Binding-site contacts:
Ligand atom C6 contacts residue PHE119 of chain 3.A at 4.0 Å (hydrophobic).
Ligand atom C1 contacts residue ASN118 of chain 3.A at 1.4 Å.
Ligand atom C7 contacts residue ASN118 of chain 3.A at 3.8 Å.
Ligand atom O5 contacts residue PHE119 of chain 3.A at 3.9 Å.
Ligand atom C5 contacts residue ASN118 of chain 3.A at 3.6 Å.
Ligand atom C8 contacts residue SER66 of chain 3.A at 3.6 Å.
Ligand atom O6 contacts residue THR89 of chain 3.A at 3.9 Å.
Ligand atom O6 contacts residue THR120 of chain 3.A at 3.6 Å (h-bond).
Ligand atom O6 contacts residue ASN118 of chain 3.A at 4.2 Å.
Ligand atom C2 contacts residue ASN118 of chain 3.A at 2.5 Å.
Ligand atom C8 contacts residue ASP67 of chain 3.A at 3.7 Å.
Ligand atom C1 contacts residue SER66 of chain 3.A at 4.5 Å.
Ligand atom C8 contacts residue ASN118 of chain 3.A at 3.7 Å.
Ligand atom O5 contacts residue ASN118 of chain 3.A at 2.4 Å (h-bond).
Ligand atom O6 contacts residue PHE119 of chain 3.A at 2.8 Å (h-bond).
Ligand atom N2 contacts residue ASN118 of chain 3.A at 2.9 Å (h-bond).
Ligand atom C4 contacts residue ASN118 of chain 3.A at 4.2 Å.
Ligand atom O5 contacts residue THR89 of chain 3.A at 4.5 Å.
Ligand atom C6 contacts residue THR120 of chain 3.A at 3.8 Å.
Ligand atom C1 contacts residue THR89 of chain 3.A at 4.2 Å.
Ligand atom O5 contacts residue THR120 of chain 3.A at 3.4 Å (h-bond).
Ligand atom C3 contacts residue ASN118 of chain 3.A at 3.8 Å.
Ligand atom N2 contacts residue TYR90 of chain 3.A at 4.4 Å.
Ligand atom C5 contacts residue THR120 of chain 3.A at 4.2 Å.

A small-molecule ligand and the protein it binds are described below.
Small molecule (SMILES): CC(=O)N[C@@H]1[C@@H](O)[C@H](O)[C@@H](CO)O[C@H]1O

Sequence of chain 3.A:
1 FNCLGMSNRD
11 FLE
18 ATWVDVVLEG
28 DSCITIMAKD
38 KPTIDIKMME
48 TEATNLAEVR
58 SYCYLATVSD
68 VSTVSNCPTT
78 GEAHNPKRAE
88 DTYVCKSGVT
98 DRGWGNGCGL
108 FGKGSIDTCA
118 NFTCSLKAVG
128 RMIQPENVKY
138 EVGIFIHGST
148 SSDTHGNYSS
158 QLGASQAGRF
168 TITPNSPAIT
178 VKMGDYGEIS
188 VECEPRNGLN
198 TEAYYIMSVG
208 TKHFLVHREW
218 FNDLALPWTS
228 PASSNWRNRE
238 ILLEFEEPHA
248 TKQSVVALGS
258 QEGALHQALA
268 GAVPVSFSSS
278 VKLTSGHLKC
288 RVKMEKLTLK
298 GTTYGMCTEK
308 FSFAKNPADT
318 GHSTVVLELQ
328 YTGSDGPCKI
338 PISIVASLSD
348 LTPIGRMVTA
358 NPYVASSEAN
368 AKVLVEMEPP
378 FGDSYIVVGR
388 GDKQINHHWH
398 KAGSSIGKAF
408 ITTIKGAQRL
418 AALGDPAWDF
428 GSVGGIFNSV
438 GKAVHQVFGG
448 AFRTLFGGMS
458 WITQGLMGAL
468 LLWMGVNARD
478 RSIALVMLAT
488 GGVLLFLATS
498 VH